Sequence of chain 1.L:
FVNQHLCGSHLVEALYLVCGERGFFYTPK

Binding-site contacts:
Ligand atom C5 contacts residue LEU6 of chain 1.L at 3.9 Å (hydrophobic).
Ligand atom C6 contacts residue LEU11 of chain 1.D at 3.4 Å (hydrophobic).
Ligand atom C6 contacts residue CYS7 of chain 1.D at 4.2 Å (hydrophobic).
Ligand atom C2 contacts residue CYS11 of chain 1.C at 3.9 Å (hydrophobic).
Ligand atom O3 contacts residue HIS5 of chain 1.L at 3.3 Å (h-bond).
Ligand atom C5 contacts residue HIS5 of chain 1.L at 4.1 Å.
Ligand atom O1 contacts residue SER9 of chain 1.C at 3.5 Å (h-bond).
Ligand atom C1 contacts residue CYS11 of chain 1.C at 3.9 Å (hydrophobic).
Ligand atom C4 contacts residue HIS5 of chain 1.L at 3.8 Å.
Ligand atom C2 contacts residue HIS5 of chain 1.L at 3.8 Å.
Ligand atom C2 contacts residue LEU11 of chain 1.D at 4.3 Å (hydrophobic).
Ligand atom C3 contacts residue LEU16 of chain 1.C at 4.4 Å (hydrophobic).
Ligand atom O1 contacts residue ILE10 of chain 1.C at 3.5 Å.
Ligand atom C4 contacts residue HIS10 of chain 1.D at 4.1 Å.
Ligand atom O1 contacts residue LEU11 of chain 1.D at 4.4 Å.
Ligand atom C5 contacts residue CYS7 of chain 1.D at 4.3 Å (hydrophobic).
Ligand atom C4 contacts residue ALA14 of chain 1.D at 4.4 Å (hydrophobic).
Ligand atom O3 contacts residue ALA14 of chain 1.D at 3.6 Å.
Ligand atom O1 contacts residue CYS11 of chain 1.C at 2.9 Å (h-bond).
Ligand atom O1 contacts residue VAL2 of chain 1.L at 4.4 Å.
Ligand atom O3 contacts residue LEU16 of chain 1.C at 3.8 Å.
Ligand atom C2 contacts residue ILE10 of chain 1.C at 4.3 Å (hydrophobic).
Ligand atom C5 contacts residue LEU11 of chain 1.D at 3.6 Å (hydrophobic).
Ligand atom C6 contacts residue CYS6 of chain 1.C at 3.2 Å (hydrophobic).
Ligand atom C4 contacts residue LEU11 of chain 1.D at 4.1 Å (hydrophobic).
Ligand atom C2 contacts residue LEU16 of chain 1.C at 4.5 Å (hydrophobic).
Ligand atom C6 contacts residue HIS5 of chain 1.L at 4.3 Å.
Ligand atom C1 contacts residue LEU11 of chain 1.D at 3.8 Å (hydrophobic).
Ligand atom C3 contacts residue ALA14 of chain 1.D at 4.3 Å (hydrophobic).
Ligand atom C3 contacts residue LEU11 of chain 1.D at 4.4 Å (hydrophobic).
Ligand atom C5 contacts residue HIS10 of chain 1.D at 4.0 Å.
Ligand atom O1 contacts residue CYS6 of chain 1.C at 2.5 Å (h-bond).
Ligand atom C1 contacts residue HIS5 of chain 1.L at 4.2 Å.
Ligand atom O3 contacts residue LEU17 of chain 1.J at 3.4 Å.
Ligand atom C3 contacts residue HIS5 of chain 1.L at 3.4 Å.
Ligand atom C1 contacts residue CYS6 of chain 1.C at 3.3 Å (hydrophobic).

Sequence of chain 1.J:
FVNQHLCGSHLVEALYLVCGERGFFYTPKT

Sequence of chain 1.C:
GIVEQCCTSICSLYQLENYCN

Sequence of chain 1.D:
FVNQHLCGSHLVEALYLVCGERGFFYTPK

The protein below binds the small molecule below.
Small molecule (SMILES): Oc1cccc(O)c1